Sequence of chain 1.A:
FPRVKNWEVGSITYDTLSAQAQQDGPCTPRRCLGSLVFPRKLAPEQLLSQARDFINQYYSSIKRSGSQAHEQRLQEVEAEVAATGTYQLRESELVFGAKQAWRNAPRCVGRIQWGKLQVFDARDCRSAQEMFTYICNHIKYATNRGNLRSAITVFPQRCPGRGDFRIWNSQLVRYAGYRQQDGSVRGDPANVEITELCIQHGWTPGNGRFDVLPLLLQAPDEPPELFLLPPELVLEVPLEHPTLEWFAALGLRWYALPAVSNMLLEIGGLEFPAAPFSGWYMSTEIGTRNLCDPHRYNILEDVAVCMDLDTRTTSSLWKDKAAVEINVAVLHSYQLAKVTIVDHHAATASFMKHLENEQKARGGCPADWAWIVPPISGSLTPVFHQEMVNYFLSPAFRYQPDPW

Binding-site contacts:
Ligand atom C09 contacts residue HEM1 of chain 1.E at 3.6 Å.
Ligand atom C08 contacts residue HEM1 of chain 1.E at 3.6 Å.
Ligand atom C09 contacts residue GLU321 of chain 1.A at 3.6 Å.
Ligand atom C11 contacts residue GLY315 of chain 1.A at 3.8 Å.
Ligand atom C26 contacts residue HEM1 of chain 1.E at 3.4 Å.
Ligand atom C03 contacts residue TRP316 of chain 1.A at 3.9 Å (hydrophobic).
Ligand atom C30 contacts residue TYR435 of chain 1.A at 3.5 Å (hydrophobic).
Ligand atom C10 contacts residue GLU321 of chain 1.A at 3.6 Å.
Ligand atom C07 contacts residue VAL296 of chain 1.A at 3.3 Å (hydrophobic).
Ligand atom C11 contacts residue HEM1 of chain 1.E at 3.3 Å.
Ligand atom C04 contacts residue HEM1 of chain 1.E at 3.5 Å.
Ligand atom C07 contacts residue HEM1 of chain 1.E at 3.7 Å.
Ligand atom C24 contacts residue TRP407 of chain 1.A at 3.7 Å (hydrophobic).
Ligand atom C22 contacts residue HEM1 of chain 1.E at 3.7 Å.
Ligand atom C21 contacts residue HEM1 of chain 1.E at 3.6 Å.
Ligand atom N01 contacts residue HEM1 of chain 1.E at 3.4 Å.
Ligand atom N28 contacts residue HEM1 of chain 1.E at 3.0 Å (h-bond).
Ligand atom N28 contacts residue H4B1 of chain 1.F at 3.3 Å (h-bond).
Ligand atom N02 contacts residue TRP316 of chain 1.A at 2.9 Å (h-bond).
Ligand atom N02 contacts residue HEM1 of chain 1.E at 3.4 Å.
Ligand atom C25 contacts residue HEM1 of chain 1.E at 3.2 Å.
Ligand atom C23 contacts residue TYR435 of chain 1.A at 3.3 Å (hydrophobic).
Ligand atom C06 contacts residue PHE313 of chain 1.A at 3.7 Å (hydrophobic).
Ligand atom N02 contacts residue TYR317 of chain 1.A at 3.7 Å.
Ligand atom C27 contacts residue HEM1 of chain 1.E at 3.2 Å.
Ligand atom C02 contacts residue HEM1 of chain 1.E at 3.3 Å.
Ligand atom N01 contacts residue GLU321 of chain 1.A at 2.8 Å (salt-bridge).
Ligand atom C06 contacts residue VAL296 of chain 1.A at 3.6 Å (hydrophobic).
Ligand atom C31 contacts residue VAL64 of chain 1.A at 3.7 Å (hydrophobic).
Ligand atom C02 contacts residue TRP316 of chain 1.A at 3.8 Å (hydrophobic).
Ligand atom C31 contacts residue PHE65 of chain 1.A at 3.7 Å (hydrophobic).
Ligand atom C05 contacts residue HEM1 of chain 1.E at 3.7 Å.
Ligand atom C06 contacts residue HEM1 of chain 1.E at 3.7 Å.
Ligand atom N02 contacts residue GLU321 of chain 1.A at 2.4 Å (salt-bridge).
Ligand atom C24 contacts residue HEM1 of chain 1.E at 3.8 Å.
Ligand atom C03 contacts residue HEM1 of chain 1.E at 3.1 Å.
Ligand atom C02 contacts residue GLU321 of chain 1.A at 3.3 Å.
Ligand atom O29 contacts residue TRP407 of chain 1.A at 3.5 Å.
Ligand atom C10 contacts residue HEM1 of chain 1.E at 3.5 Å.
Ligand atom C23 contacts residue TRP407 of chain 1.A at 3.9 Å (hydrophobic).

A protein and the small-molecule ligand that binds it are described below.
Small molecule (SMILES): CCCOc1ccc(-c2ccc3c(C)cc(N)nc3c2)cc1CN